Sequence of chain 4.D:
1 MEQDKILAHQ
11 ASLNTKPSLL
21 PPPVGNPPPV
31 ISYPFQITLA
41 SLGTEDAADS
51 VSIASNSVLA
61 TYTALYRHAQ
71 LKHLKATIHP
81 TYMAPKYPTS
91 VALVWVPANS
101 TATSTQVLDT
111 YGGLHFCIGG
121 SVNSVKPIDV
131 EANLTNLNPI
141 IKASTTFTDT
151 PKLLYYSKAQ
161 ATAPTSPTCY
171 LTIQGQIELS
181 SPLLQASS

Sequence of chain 4.C:
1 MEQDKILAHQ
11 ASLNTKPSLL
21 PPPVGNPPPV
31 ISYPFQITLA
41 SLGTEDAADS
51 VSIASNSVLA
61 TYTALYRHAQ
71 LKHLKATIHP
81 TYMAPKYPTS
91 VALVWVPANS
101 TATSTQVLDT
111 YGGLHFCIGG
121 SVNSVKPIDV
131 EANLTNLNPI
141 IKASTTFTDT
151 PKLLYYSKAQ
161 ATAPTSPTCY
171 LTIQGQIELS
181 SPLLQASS

The protein below binds the small molecule below.
Small molecule (SMILES): O=c1ccn([C@@H]2O[C@H](CO[P](=O)(O)O[C@H]3[C@@H](O)[C@H](n4ccc(=O)[nH]c4=O)O[C@@H]3COP(=O)(O)O)[C@@H](O)[C@H]2O)c(=O)[nH]1

Binding-site contacts:
Ligand atom N3 contacts residue VAL107 of chain 4.C at 2.9 Å.
Ligand atom N1 contacts residue GLY113 of chain 4.C at 2.8 Å.
Ligand atom C5 contacts residue VAL94 of chain 4.C at 2.5 Å (hydrophobic).
Ligand atom C6 contacts residue TYR111 of chain 4.C at 3.1 Å (hydrophobic).
Ligand atom O2' contacts residue TRP95 of chain 4.C at 2.5 Å.
Ligand atom C5 contacts residue GLY112 of chain 4.C at 2.6 Å.
Ligand atom C4 contacts residue GLY113 of chain 4.C at 1.2 Å.
Ligand atom O4' contacts residue VAL94 of chain 4.C at 2.7 Å.
Ligand atom C5 contacts residue THR110 of chain 4.C at 2.9 Å.
Ligand atom C6 contacts residue VAL94 of chain 4.C at 1.8 Å (hydrophobic).
Ligand atom N3 contacts residue LEU114 of chain 4.C at 2.9 Å (h-bond).
Ligand atom N3 contacts residue GLY113 of chain 4.C at 2.1 Å.
Ligand atom N1 contacts residue GLY112 of chain 4.C at 2.9 Å (h-bond).
Ligand atom C2 contacts residue VAL94 of chain 4.C at 1.7 Å (hydrophobic).
Ligand atom C5 contacts residue GLY113 of chain 4.C at 1.2 Å.
Ligand atom C4 contacts residue VAL94 of chain 4.C at 2.8 Å (hydrophobic).
Ligand atom O4 contacts residue GLY113 of chain 4.C at 2.0 Å.
Ligand atom C2 contacts residue GLY113 of chain 4.C at 2.8 Å.
Ligand atom C1' contacts residue TRP95 of chain 4.C at 2.4 Å (hydrophobic).
Ligand atom O4 contacts residue VAL107 of chain 4.C at 1.8 Å.
Ligand atom O4' contacts residue TRP95 of chain 4.C at 2.8 Å (h-bond).
Ligand atom O3' contacts residue GLU131 of chain 4.C at 2.8 Å (salt-bridge).
Ligand atom C4 contacts residue LEU114 of chain 4.C at 2.8 Å (hydrophobic).
Ligand atom C4' contacts residue TRP95 of chain 4.C at 3.0 Å (hydrophobic).
Ligand atom OP1 contacts residue ASN136 of chain 4.C at 2.4 Å (h-bond).
Ligand atom C6 contacts residue GLY112 of chain 4.C at 2.2 Å.
Ligand atom O4 contacts residue LEU114 of chain 4.C at 2.8 Å (h-bond).
Ligand atom N3 contacts residue VAL94 of chain 4.C at 2.3 Å.
Ligand atom N1 contacts residue VAL94 of chain 4.C at 1.9 Å.
Ligand atom O2 contacts residue VAL94 of chain 4.C at 1.5 Å.
Ligand atom C1' contacts residue VAL94 of chain 4.C at 2.6 Å (hydrophobic).
Ligand atom C4 contacts residue LEU93 of chain 4.C at 2.9 Å (hydrophobic).
Ligand atom C2 contacts residue LEU93 of chain 4.C at 2.0 Å (hydrophobic).
Ligand atom O2 contacts residue LEU93 of chain 4.C at 1.9 Å (h-bond).
Ligand atom N3 contacts residue LEU93 of chain 4.C at 1.6 Å (h-bond).
Ligand atom C6 contacts residue GLY113 of chain 4.C at 1.8 Å.
Ligand atom O5' contacts residue ASN133 of chain 4.C at 2.9 Å (h-bond).
Ligand atom O4 contacts residue GLU131 of chain 4.C at 2.6 Å (salt-bridge).
Ligand atom OP2 contacts residue ASN133 of chain 4.C at 2.5 Å.
Ligand atom C4 contacts residue VAL107 of chain 4.C at 2.6 Å (hydrophobic).

Sequence of chain 3.C:
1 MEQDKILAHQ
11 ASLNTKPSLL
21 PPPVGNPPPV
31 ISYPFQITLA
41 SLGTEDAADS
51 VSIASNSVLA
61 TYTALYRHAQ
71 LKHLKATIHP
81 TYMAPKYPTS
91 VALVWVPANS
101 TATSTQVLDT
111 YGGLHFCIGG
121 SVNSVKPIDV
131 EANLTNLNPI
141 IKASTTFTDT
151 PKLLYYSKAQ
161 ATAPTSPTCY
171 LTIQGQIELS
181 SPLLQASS